Binding-site contacts:
Ligand atom C5 contacts residue ASN631 of chain 1.B at 3.7 Å.
Ligand atom O5 contacts residue ASN631 of chain 1.B at 2.4 Å (h-bond).
Ligand atom C4 contacts residue ASN631 of chain 1.B at 4.2 Å.
Ligand atom C1 contacts residue ASN631 of chain 1.B at 1.4 Å.
Ligand atom N2 contacts residue ASN631 of chain 1.B at 2.9 Å (h-bond).
Ligand atom C8 contacts residue ASN631 of chain 1.B at 4.3 Å.
Ligand atom C7 contacts residue ASN631 of chain 1.B at 3.0 Å.
Ligand atom O6 contacts residue ASN631 of chain 1.B at 4.4 Å.
Ligand atom O7 contacts residue ASN631 of chain 1.B at 2.9 Å (h-bond).
Ligand atom C3 contacts residue ASN631 of chain 1.B at 3.8 Å.
Ligand atom C2 contacts residue ASN631 of chain 1.B at 2.4 Å.

Sequence of chain 1.B:
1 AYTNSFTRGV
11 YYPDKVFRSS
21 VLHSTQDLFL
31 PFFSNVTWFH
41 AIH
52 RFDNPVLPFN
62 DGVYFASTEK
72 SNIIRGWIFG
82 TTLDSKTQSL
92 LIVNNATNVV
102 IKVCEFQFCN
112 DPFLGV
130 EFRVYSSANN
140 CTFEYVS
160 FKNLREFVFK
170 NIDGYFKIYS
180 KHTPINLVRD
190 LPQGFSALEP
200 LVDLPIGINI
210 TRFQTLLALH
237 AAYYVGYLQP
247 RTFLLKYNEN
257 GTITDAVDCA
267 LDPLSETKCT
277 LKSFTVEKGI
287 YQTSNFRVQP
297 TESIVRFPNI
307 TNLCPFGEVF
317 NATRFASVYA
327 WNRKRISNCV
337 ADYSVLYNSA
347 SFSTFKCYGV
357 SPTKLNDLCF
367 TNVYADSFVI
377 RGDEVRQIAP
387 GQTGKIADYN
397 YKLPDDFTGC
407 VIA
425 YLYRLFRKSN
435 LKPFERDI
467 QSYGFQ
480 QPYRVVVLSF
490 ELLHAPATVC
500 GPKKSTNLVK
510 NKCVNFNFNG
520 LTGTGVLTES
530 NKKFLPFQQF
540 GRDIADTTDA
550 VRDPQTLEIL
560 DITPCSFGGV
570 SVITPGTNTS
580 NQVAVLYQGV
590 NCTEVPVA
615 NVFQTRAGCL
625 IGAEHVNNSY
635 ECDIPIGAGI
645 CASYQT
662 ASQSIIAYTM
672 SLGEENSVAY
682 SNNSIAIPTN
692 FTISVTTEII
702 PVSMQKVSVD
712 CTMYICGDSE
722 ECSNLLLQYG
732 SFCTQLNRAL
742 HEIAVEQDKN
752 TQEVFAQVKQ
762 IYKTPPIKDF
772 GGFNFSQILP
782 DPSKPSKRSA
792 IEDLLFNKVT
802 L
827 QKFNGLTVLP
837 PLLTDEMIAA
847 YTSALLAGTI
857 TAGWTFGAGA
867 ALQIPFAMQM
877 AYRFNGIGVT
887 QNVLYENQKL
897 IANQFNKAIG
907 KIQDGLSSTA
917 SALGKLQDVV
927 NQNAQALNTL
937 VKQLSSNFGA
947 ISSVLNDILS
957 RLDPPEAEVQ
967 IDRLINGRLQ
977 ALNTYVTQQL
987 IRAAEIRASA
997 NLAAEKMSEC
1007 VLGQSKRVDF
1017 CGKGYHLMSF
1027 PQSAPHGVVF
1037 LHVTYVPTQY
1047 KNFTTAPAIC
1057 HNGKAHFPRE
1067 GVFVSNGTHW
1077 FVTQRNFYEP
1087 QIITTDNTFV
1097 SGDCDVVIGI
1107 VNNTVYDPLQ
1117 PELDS

The protein below binds the small molecule below.
Small molecule (SMILES): CC(=O)N[C@@H]1[C@@H](O)[C@H](O)[C@@H](CO)O[C@H]1O